The protein below binds the small molecule below.
Small molecule (SMILES): C/C=C/C=O

Sequence of chain 1.E:
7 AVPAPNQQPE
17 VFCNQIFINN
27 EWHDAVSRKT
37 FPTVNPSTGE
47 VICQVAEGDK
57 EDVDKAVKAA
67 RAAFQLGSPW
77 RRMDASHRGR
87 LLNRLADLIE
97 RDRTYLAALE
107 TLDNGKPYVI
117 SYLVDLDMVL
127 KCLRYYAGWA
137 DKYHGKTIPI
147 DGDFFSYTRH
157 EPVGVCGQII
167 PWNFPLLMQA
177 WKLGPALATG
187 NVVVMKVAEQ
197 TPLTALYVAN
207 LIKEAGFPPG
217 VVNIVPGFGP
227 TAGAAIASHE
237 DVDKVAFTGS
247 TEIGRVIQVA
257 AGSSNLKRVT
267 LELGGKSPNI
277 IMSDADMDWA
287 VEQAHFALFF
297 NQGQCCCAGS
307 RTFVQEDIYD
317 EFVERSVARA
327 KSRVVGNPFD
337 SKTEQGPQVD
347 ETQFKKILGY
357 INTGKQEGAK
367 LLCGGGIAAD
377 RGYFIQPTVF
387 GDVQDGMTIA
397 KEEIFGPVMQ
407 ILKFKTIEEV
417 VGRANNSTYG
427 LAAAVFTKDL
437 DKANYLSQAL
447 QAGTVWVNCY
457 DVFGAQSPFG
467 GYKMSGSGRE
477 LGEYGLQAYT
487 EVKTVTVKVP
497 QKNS

Binding-site contacts:
Ligand atom CC3 contacts residue CYS302 of chain 1.E at 3.6 Å (hydrophobic).
Ligand atom CC1 contacts residue PHE296 of chain 1.E at 4.5 Å (hydrophobic).
Ligand atom CC4 contacts residue MET174 of chain 1.E at 4.2 Å (hydrophobic).
Ligand atom CC3 contacts residue PHE170 of chain 1.E at 3.4 Å (hydrophobic).
Ligand atom CC3 contacts residue MET174 of chain 1.E at 4.5 Å (hydrophobic).
Ligand atom CC2 contacts residue TRP177 of chain 1.E at 4.5 Å (hydrophobic).
Ligand atom CC2 contacts residue CYS303 of chain 1.E at 4.0 Å (hydrophobic).
Ligand atom CC4 contacts residue TRP177 of chain 1.E at 4.4 Å (hydrophobic).
Ligand atom CC1 contacts residue PHE459 of chain 1.E at 3.3 Å (hydrophobic).
Ligand atom CC1 contacts residue PHE170 of chain 1.E at 3.6 Å (hydrophobic).
Ligand atom CC2 contacts residue CYS302 of chain 1.E at 4.0 Å (hydrophobic).
Ligand atom CC4 contacts residue PHE170 of chain 1.E at 4.4 Å (hydrophobic).
Ligand atom CC1 contacts residue CYS303 of chain 1.E at 4.5 Å (hydrophobic).
Ligand atom OC1 contacts residue MET174 of chain 1.E at 3.5 Å.
Ligand atom CC2 contacts residue PHE459 of chain 1.E at 3.3 Å (hydrophobic).
Ligand atom OC1 contacts residue CYS302 of chain 1.E at 3.1 Å (h-bond).
Ligand atom OC1 contacts residue PHE465 of chain 1.E at 4.0 Å.
Ligand atom CC2 contacts residue PHE170 of chain 1.E at 4.1 Å (hydrophobic).
Ligand atom OC1 contacts residue TRP177 of chain 1.E at 3.2 Å.
Ligand atom CC4 contacts residue CYS302 of chain 1.E at 2.6 Å (hydrophobic).
Ligand atom CC4 contacts residue PHE465 of chain 1.E at 4.5 Å (hydrophobic).